Binding-site contacts:
Ligand atom CB contacts residue ASN180 of chain 2.A at 3.3 Å.
Ligand atom C contacts residue ASN180 of chain 2.A at 3.6 Å.
Ligand atom OXT contacts residue LYS54 of chain 2.A at 3.7 Å.
Ligand atom O contacts residue LYS127 of chain 2.A at 2.8 Å (salt-bridge).
Ligand atom CG2 contacts residue ASN180 of chain 2.A at 3.6 Å.
Ligand atom CA contacts residue ASN180 of chain 2.A at 3.2 Å.
Ligand atom CB contacts residue VAL183 of chain 2.A at 3.9 Å (hydrophobic).
Ligand atom CG contacts residue VAL183 of chain 2.A at 3.8 Å (hydrophobic).
Ligand atom O2P contacts residue ARG134 of chain 2.A at 2.9 Å (salt-bridge).
Ligand atom C contacts residue LYS127 of chain 2.A at 3.7 Å.
Ligand atom N contacts residue ASN180 of chain 2.A at 3.0 Å (h-bond).
Ligand atom CA contacts residue ASN231 of chain 2.A at 3.6 Å.
Ligand atom P contacts residue ARG61 of chain 2.A at 3.7 Å.
Ligand atom CA contacts residue LEU179 of chain 2.A at 3.8 Å (hydrophobic).
Ligand atom CG1 contacts residue LEU179 of chain 2.A at 3.8 Å (hydrophobic).
Ligand atom CG2 contacts residue ARG134 of chain 2.A at 3.8 Å.
Ligand atom O1P contacts residue ARG61 of chain 2.A at 2.9 Å (salt-bridge).
Ligand atom CB contacts residue ASN231 of chain 2.A at 3.6 Å.
Ligand atom CG2 contacts residue GLY176 of chain 2.A at 3.6 Å.
Ligand atom O contacts residue ASN231 of chain 2.A at 3.0 Å (h-bond).
Ligand atom C contacts residue ASN231 of chain 2.A at 3.7 Å.
Ligand atom P contacts residue ARG134 of chain 2.A at 3.8 Å.
Ligand atom O contacts residue LYS54 of chain 2.A at 2.9 Å (salt-bridge).
Ligand atom N contacts residue ASN231 of chain 2.A at 2.9 Å (h-bond).
Ligand atom O3P contacts residue ARG134 of chain 2.A at 2.8 Å (salt-bridge).
Ligand atom O3P contacts residue TYR135 of chain 2.A at 2.6 Å (h-bond).
Ligand atom O3P contacts residue LYS54 of chain 2.A at 2.8 Å (salt-bridge).
Ligand atom O contacts residue ASN180 of chain 2.A at 2.9 Å (h-bond).
Ligand atom C contacts residue LYS54 of chain 2.A at 3.2 Å.
Ligand atom O1P contacts residue LYS54 of chain 2.A at 3.5 Å.
Ligand atom CA contacts residue ASN231 of chain 2.A at 3.7 Å.
Ligand atom CG2 contacts residue VAL183 of chain 2.A at 3.7 Å (hydrophobic).
Ligand atom P contacts residue TYR135 of chain 2.A at 3.8 Å.
Ligand atom CG1 contacts residue LEU227 of chain 2.A at 3.4 Å (hydrophobic).
Ligand atom CB contacts residue ASN231 of chain 2.A at 3.6 Å.
Ligand atom P contacts residue LYS54 of chain 2.A at 3.7 Å.
Ligand atom O contacts residue VAL183 of chain 2.A at 3.5 Å.
Ligand atom O2P contacts residue ARG61 of chain 2.A at 3.0 Å (salt-bridge).
Ligand atom O contacts residue LEU179 of chain 2.A at 3.5 Å.
Ligand atom CB contacts residue TRP235 of chain 2.A at 3.9 Å (hydrophobic).

This protein binds this small molecule.
Small molecule (SMILES): CC(C)[C@H](NC(=O)[C@@H](NC(=O)[C@H](C)NC(=O)[C@@H]1CCCN1C(=O)[C@@H](N)Cc1ccccc1)[C@@H](C)OP(=O)(O)O)C(=O)O

Sequence of chain 2.A:
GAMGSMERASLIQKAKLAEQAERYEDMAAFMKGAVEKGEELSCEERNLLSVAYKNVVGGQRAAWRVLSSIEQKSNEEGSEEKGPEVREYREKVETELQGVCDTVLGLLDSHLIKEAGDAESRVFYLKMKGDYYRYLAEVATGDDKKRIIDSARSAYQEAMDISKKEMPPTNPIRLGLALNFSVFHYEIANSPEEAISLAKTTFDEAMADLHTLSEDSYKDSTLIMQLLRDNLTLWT